Sequence of chain 2.A:
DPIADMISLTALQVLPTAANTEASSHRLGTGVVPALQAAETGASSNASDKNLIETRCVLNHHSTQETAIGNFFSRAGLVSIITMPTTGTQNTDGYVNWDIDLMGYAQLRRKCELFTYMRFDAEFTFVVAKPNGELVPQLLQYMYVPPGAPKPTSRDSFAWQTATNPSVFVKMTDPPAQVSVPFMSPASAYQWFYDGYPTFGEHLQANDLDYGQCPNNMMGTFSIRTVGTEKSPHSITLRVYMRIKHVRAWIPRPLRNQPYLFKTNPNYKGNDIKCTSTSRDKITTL

Sequence of chain 2.C:
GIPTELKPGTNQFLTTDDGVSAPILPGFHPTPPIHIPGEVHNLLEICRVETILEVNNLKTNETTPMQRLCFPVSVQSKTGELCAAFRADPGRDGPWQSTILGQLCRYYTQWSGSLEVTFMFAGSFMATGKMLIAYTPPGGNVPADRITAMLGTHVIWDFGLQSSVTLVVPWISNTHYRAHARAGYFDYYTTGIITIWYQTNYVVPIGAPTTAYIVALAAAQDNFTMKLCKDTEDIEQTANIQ

Sequence of chain 3.C:
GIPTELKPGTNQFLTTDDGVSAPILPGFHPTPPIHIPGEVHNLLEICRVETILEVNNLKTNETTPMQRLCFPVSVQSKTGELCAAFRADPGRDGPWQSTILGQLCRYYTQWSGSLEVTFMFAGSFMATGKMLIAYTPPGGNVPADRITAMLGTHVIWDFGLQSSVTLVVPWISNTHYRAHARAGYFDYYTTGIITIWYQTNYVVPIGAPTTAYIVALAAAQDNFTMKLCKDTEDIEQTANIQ

A small-molecule ligand and the protein it binds are described below.
Small molecule (SMILES): CCO/N=C/c1ccc(OCC[C@@H](C)CCN2CCN(c3ccncc3)C2=O)cc1

Binding-site contacts:
Ligand atom CAQ contacts residue LEU113 of chain 2.A at 3.6 Å (hydrophobic).
Ligand atom CAX contacts residue ASN228 of chain 2.A at 3.8 Å.
Ligand atom CBB contacts residue LEU113 of chain 2.A at 3.7 Å (hydrophobic).
Ligand atom CAL contacts residue ILE111 of chain 2.A at 3.9 Å (hydrophobic).
Ligand atom NBD contacts residue ASN228 of chain 2.A at 3.7 Å.
Ligand atom CAG contacts residue ASN228 of chain 2.A at 3.3 Å.
Ligand atom CAK contacts residue PHE135 of chain 2.A at 3.3 Å (hydrophobic).
Ligand atom OAC contacts residue LEU113 of chain 2.A at 3.4 Å (h-bond).
Ligand atom CAS contacts residue ASN228 of chain 2.A at 3.5 Å.
Ligand atom CAI contacts residue PHE135 of chain 2.A at 3.5 Å (hydrophobic).
Ligand atom CAZ contacts residue ILE111 of chain 2.A at 3.9 Å (hydrophobic).
Ligand atom CAE contacts residue GLN202 of chain 2.A at 3.6 Å.
Ligand atom NBC contacts residue ASN228 of chain 2.A at 3.7 Å.
Ligand atom CAA contacts residue PRO177 of chain 2.A at 3.2 Å (hydrophobic).
Ligand atom NBD contacts residue TRP203 of chain 2.A at 3.6 Å.
Ligand atom CAR contacts residue TYR201 of chain 2.A at 3.5 Å (hydrophobic).
Ligand atom CAR contacts residue ASN228 of chain 2.A at 3.7 Å.
Ligand atom CAS contacts residue TRP203 of chain 2.A at 3.4 Å (hydrophobic).
Ligand atom CAG contacts residue TRP203 of chain 2.A at 3.7 Å (hydrophobic).
Ligand atom CAA contacts residue VAL179 of chain 2.A at 3.5 Å (hydrophobic).
Ligand atom CBA contacts residue ASN228 of chain 2.A at 3.7 Å.
Ligand atom CAO contacts residue MET230 of chain 2.A at 3.6 Å (hydrophobic).
Ligand atom CAF contacts residue MET114 of chain 2.A at 3.1 Å (hydrophobic).
Ligand atom CAF contacts residue ASP112 of chain 2.A at 3.9 Å.
Ligand atom CAL contacts residue TYR155 of chain 2.A at 3.4 Å (hydrophobic).
Ligand atom OAW contacts residue MET195 of chain 2.A at 3.4 Å.
Ligand atom NAU contacts residue MET114 of chain 2.A at 3.9 Å.
Ligand atom CAS contacts residue TYR201 of chain 2.A at 3.9 Å (hydrophobic).
Ligand atom CAH contacts residue MET114 of chain 2.A at 3.5 Å (hydrophobic).
Ligand atom CAG contacts residue GLN202 of chain 2.A at 3.5 Å.
Ligand atom CAE contacts residue ASN228 of chain 2.A at 3.6 Å.
Ligand atom CBA contacts residue TRP203 of chain 2.A at 3.8 Å (hydrophobic).
Ligand atom CAJ contacts residue TYR155 of chain 2.A at 3.5 Å (hydrophobic).
Ligand atom CAN contacts residue ILE111 of chain 2.A at 3.8 Å (hydrophobic).
Ligand atom CAD contacts residue PHE137 of chain 2.A at 3.9 Å (hydrophobic).
Ligand atom CAP contacts residue LEU113 of chain 2.A at 3.6 Å (hydrophobic).
Ligand atom OAC contacts residue ASP112 of chain 2.A at 3.8 Å.
Ligand atom CAN contacts residue PHE135 of chain 2.A at 3.8 Å (hydrophobic).
Ligand atom CAM contacts residue TYR155 of chain 2.A at 3.9 Å (hydrophobic).
Ligand atom NAT contacts residue TYR155 of chain 2.A at 3.9 Å.